The protein below binds the small molecule below.
Small molecule (SMILES): CC(=O)N[C@@H]1[C@@H](O)[C@H](O)[C@@H](CO)O[C@H]1O

Sequence of chain 2.I:
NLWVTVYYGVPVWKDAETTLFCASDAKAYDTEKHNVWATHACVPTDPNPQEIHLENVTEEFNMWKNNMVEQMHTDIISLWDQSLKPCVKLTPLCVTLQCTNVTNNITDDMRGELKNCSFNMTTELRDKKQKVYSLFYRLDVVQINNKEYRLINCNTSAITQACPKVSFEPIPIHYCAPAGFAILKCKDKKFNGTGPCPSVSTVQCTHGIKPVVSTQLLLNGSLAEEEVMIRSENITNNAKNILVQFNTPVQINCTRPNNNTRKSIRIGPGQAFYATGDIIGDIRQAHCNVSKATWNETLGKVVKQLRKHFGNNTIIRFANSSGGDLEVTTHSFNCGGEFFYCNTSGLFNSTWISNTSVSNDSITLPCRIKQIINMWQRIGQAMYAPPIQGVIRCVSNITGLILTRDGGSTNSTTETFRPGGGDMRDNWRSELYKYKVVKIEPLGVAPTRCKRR

Binding-site contacts:
Ligand atom C2 contacts residue ASN332 of chain 2.I at 2.4 Å.
Ligand atom C7 contacts residue ASN332 of chain 2.I at 3.5 Å.
Ligand atom O7 contacts residue SER333 of chain 2.I at 3.1 Å (h-bond).
Ligand atom C1 contacts residue SER357 of chain 2.I at 4.1 Å.
Ligand atom N2 contacts residue ASN332 of chain 2.I at 2.9 Å (h-bond).
Ligand atom C4 contacts residue ASN332 of chain 2.I at 4.2 Å.
Ligand atom C3 contacts residue ASN332 of chain 2.I at 3.8 Å.
Ligand atom N2 contacts residue SER357 of chain 2.I at 4.2 Å.
Ligand atom C7 contacts residue SER334 of chain 2.I at 4.2 Å.
Ligand atom O5 contacts residue ASN332 of chain 2.I at 2.4 Å (h-bond).
Ligand atom C8 contacts residue SER334 of chain 2.I at 3.7 Å.
Ligand atom C8 contacts residue GLY335 of chain 2.I at 4.3 Å.
Ligand atom C5 contacts residue ASN332 of chain 2.I at 3.7 Å.
Ligand atom N2 contacts residue SER333 of chain 2.I at 4.3 Å.
Ligand atom C1 contacts residue ASN332 of chain 2.I at 1.4 Å.
Ligand atom C2 contacts residue SER357 of chain 2.I at 4.0 Å.
Ligand atom O7 contacts residue ASN332 of chain 2.I at 3.7 Å.
Ligand atom C7 contacts residue SER333 of chain 2.I at 3.4 Å.
Ligand atom O7 contacts residue SER334 of chain 2.I at 3.8 Å.
Ligand atom C8 contacts residue SER333 of chain 2.I at 3.3 Å.